Sequence of chain 1.B:
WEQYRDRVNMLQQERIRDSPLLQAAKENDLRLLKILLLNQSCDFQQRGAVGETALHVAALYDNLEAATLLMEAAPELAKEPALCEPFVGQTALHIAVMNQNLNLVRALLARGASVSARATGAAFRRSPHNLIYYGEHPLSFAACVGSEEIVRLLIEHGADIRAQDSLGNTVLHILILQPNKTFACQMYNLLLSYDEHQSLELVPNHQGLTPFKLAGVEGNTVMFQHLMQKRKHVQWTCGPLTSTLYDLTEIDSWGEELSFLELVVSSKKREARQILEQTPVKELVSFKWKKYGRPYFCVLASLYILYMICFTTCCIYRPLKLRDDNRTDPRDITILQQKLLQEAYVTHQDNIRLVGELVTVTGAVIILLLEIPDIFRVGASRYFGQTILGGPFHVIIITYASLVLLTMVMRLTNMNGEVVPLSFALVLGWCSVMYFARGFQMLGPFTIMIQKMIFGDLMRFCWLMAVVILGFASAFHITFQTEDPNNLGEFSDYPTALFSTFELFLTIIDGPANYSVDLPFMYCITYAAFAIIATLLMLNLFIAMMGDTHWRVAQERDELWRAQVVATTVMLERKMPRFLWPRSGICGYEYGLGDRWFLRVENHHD

A protein and the small-molecule ligand that binds it are described below.
Small molecule (SMILES): CC(C)[C@@H](C)/C=C/[C@@H](C)[C@H]1CC[C@H]2C3=CC=C4C[C@@H](O)CC[C@]4(C)[C@H]3CC[C@]12C

Binding-site contacts:
Ligand atom C12 contacts residue PHE531 of chain 1.A at 4.2 Å (hydrophobic).
Ligand atom C12 contacts residue LEU530 of chain 1.A at 4.0 Å (hydrophobic).
Ligand atom O1 contacts residue PHE553 of chain 1.B at 4.2 Å.
Ligand atom C23 contacts residue PHE534 of chain 1.A at 3.9 Å (hydrophobic).
Ligand atom C11 contacts residue PRO527 of chain 1.A at 3.9 Å (hydrophobic).
Ligand atom C24 contacts residue PHE534 of chain 1.A at 4.1 Å (hydrophobic).
Ligand atom C4 contacts residue CYS556 of chain 1.B at 4.2 Å (hydrophobic).
Ligand atom C27 contacts residue ALA498 of chain 1.A at 3.8 Å (hydrophobic).
Ligand atom C10 contacts residue PRO527 of chain 1.A at 4.3 Å (hydrophobic).
Ligand atom C5 contacts residue CYS556 of chain 1.B at 3.9 Å (hydrophobic).
Ligand atom C9 contacts residue PRO527 of chain 1.A at 4.3 Å (hydrophobic).
Ligand atom C15 contacts residue ALA560 of chain 1.B at 3.6 Å (hydrophobic).
Ligand atom C27 contacts residue CYS494 of chain 1.A at 3.8 Å (hydrophobic).
Ligand atom C21 contacts residue PHE534 of chain 1.A at 4.1 Å (hydrophobic).
Ligand atom C3 contacts residue CYS556 of chain 1.B at 3.6 Å (hydrophobic).
Ligand atom C7 contacts residue ILE557 of chain 1.B at 4.0 Å (hydrophobic).
Ligand atom C11 contacts residue PHE531 of chain 1.A at 4.3 Å (hydrophobic).
Ligand atom C24 contacts residue MET497 of chain 1.A at 4.3 Å (hydrophobic).
Ligand atom O1 contacts residue CYS556 of chain 1.B at 4.1 Å.
Ligand atom C26 contacts residue ILE501 of chain 1.A at 3.6 Å (hydrophobic).
Ligand atom C9 contacts residue PHE531 of chain 1.A at 4.2 Å (hydrophobic).
Ligand atom C19 contacts residue PRO527 of chain 1.A at 3.5 Å (hydrophobic).
Ligand atom C14 contacts residue ALA560 of chain 1.B at 4.3 Å (hydrophobic).
Ligand atom C4 contacts residue PHE553 of chain 1.B at 4.1 Å (hydrophobic).
Ligand atom C26 contacts residue MET497 of chain 1.A at 3.5 Å (hydrophobic).
Ligand atom C6 contacts residue CYS556 of chain 1.B at 3.7 Å (hydrophobic).
Ligand atom C6 contacts residue ILE557 of chain 1.B at 4.0 Å (hydrophobic).
Ligand atom C2 contacts residue PRO527 of chain 1.A at 3.8 Å (hydrophobic).
Ligand atom C26 contacts residue CYS494 of chain 1.A at 4.0 Å (hydrophobic).
Ligand atom C1 contacts residue PRO527 of chain 1.A at 3.4 Å (hydrophobic).
Ligand atom C16 contacts residue ALA560 of chain 1.B at 3.7 Å (hydrophobic).
Ligand atom C24 contacts residue ILE564 of chain 1.B at 4.1 Å (hydrophobic).
Ligand atom C11 contacts residue LEU530 of chain 1.A at 4.1 Å (hydrophobic).
Ligand atom C6 contacts residue PHE553 of chain 1.B at 4.3 Å (hydrophobic).
Ligand atom C7 contacts residue CYS556 of chain 1.B at 4.3 Å (hydrophobic).
Ligand atom C21 contacts residue ILE501 of chain 1.A at 4.3 Å (hydrophobic).
Ligand atom C25 contacts residue CYS494 of chain 1.A at 4.1 Å (hydrophobic).
Ligand atom C1 contacts residue PHE531 of chain 1.A at 4.0 Å (hydrophobic).
Ligand atom C25 contacts residue MET497 of chain 1.A at 3.8 Å (hydrophobic).
Ligand atom C26 contacts residue ALA498 of chain 1.A at 3.7 Å (hydrophobic).

Sequence of chain 1.A:
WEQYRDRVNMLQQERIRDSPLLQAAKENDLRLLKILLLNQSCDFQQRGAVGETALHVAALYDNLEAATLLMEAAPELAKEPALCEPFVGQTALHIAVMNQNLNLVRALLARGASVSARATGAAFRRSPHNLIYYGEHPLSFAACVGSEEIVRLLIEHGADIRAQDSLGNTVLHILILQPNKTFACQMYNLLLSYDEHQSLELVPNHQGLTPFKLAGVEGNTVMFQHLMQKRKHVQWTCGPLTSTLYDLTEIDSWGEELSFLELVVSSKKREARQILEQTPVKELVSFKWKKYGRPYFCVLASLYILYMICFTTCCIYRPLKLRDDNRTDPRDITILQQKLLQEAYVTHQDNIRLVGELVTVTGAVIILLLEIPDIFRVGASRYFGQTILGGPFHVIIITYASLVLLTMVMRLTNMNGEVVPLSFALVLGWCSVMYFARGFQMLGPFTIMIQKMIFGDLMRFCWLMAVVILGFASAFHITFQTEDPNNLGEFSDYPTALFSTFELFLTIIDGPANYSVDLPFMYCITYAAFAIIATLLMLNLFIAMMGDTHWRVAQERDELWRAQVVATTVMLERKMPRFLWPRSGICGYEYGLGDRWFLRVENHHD